This protein binds this small molecule.
Small molecule (SMILES): CC(=O)N[C@H]1[C@H](O[C@H]2[C@H](O)[C@@H](NC(C)=O)CO[C@@H]2CO)O[C@H](CO)[C@@H](O)[C@@H]1O

Sequence of chain 2.A:
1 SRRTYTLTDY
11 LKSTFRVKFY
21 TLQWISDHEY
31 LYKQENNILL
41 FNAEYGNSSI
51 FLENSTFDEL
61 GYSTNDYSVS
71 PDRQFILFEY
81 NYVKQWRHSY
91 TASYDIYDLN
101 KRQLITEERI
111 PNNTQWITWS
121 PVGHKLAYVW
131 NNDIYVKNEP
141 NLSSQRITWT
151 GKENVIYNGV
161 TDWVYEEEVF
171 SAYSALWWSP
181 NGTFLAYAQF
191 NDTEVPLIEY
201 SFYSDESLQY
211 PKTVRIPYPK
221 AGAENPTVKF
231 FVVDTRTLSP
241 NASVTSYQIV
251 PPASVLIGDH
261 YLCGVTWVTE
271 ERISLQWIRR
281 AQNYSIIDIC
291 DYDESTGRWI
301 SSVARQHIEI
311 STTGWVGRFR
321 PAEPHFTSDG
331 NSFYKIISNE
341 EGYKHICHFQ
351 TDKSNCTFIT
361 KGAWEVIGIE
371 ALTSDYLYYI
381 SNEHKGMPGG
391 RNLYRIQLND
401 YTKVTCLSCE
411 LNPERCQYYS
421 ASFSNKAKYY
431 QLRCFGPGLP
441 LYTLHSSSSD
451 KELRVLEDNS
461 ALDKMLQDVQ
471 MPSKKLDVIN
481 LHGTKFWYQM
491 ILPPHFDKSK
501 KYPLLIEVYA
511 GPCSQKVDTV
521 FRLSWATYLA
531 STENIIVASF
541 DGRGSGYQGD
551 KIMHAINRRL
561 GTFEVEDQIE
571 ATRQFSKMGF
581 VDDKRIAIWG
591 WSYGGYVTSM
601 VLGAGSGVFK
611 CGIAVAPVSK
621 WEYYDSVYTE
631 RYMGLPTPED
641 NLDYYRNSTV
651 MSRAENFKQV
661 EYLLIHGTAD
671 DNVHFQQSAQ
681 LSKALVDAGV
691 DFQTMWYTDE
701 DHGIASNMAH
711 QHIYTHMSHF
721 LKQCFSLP

Binding-site contacts:
Ligand atom C7 contacts residue ILE156 of chain 2.A at 3.7 Å (hydrophobic).
Ligand atom C8 contacts residue GLU194 of chain 2.A at 3.7 Å.
Ligand atom N2 contacts residue ASN191 of chain 2.A at 2.9 Å (h-bond).
Ligand atom C5 contacts residue THR193 of chain 2.A at 3.9 Å.
Ligand atom C7 contacts residue ASN191 of chain 2.A at 3.3 Å.
Ligand atom C6 contacts residue THR193 of chain 2.A at 4.3 Å.
Ligand atom C2 contacts residue THR193 of chain 2.A at 4.4 Å.
Ligand atom O6 contacts residue THR193 of chain 2.A at 3.6 Å.
Ligand atom C3 contacts residue THR193 of chain 2.A at 4.5 Å.
Ligand atom O7 contacts residue LYS229 of chain 2.A at 4.1 Å.
Ligand atom O5 contacts residue ASN191 of chain 2.A at 2.4 Å (h-bond).
Ligand atom C8 contacts residue THR150 of chain 2.A at 4.0 Å.
Ligand atom C8 contacts residue ILE156 of chain 2.A at 3.6 Å (hydrophobic).
Ligand atom C5 contacts residue ASN191 of chain 2.A at 3.7 Å.
Ligand atom O7 contacts residue ILE156 of chain 2.A at 4.4 Å.
Ligand atom O5 contacts residue THR193 of chain 2.A at 3.9 Å.
Ligand atom N2 contacts residue ILE156 of chain 2.A at 3.6 Å.
Ligand atom C3 contacts residue ASN191 of chain 2.A at 3.8 Å.
Ligand atom C1 contacts residue THR193 of chain 2.A at 3.4 Å.
Ligand atom C2 contacts residue ASN191 of chain 2.A at 2.5 Å.
Ligand atom O6 contacts residue GLU194 of chain 2.A at 2.6 Å (salt-bridge).
Ligand atom C1 contacts residue ILE156 of chain 2.A at 4.4 Å (hydrophobic).
Ligand atom O7 contacts residue ASN191 of chain 2.A at 3.2 Å (h-bond).
Ligand atom C6 contacts residue GLU194 of chain 2.A at 3.8 Å.
Ligand atom C1 contacts residue ASN191 of chain 2.A at 1.4 Å.
Ligand atom C8 contacts residue GLN189 of chain 2.A at 4.4 Å.
Ligand atom C4 contacts residue ASN191 of chain 2.A at 4.2 Å.
Ligand atom O7 contacts residue THR193 of chain 2.A at 4.3 Å.
Ligand atom O7 contacts residue GLN189 of chain 2.A at 4.1 Å.